Binding-site contacts:
Ligand atom CAX contacts residue ALA66 of chain 1.H at 3.4 Å (hydrophobic).
Ligand atom CAY contacts residue GLU40 of chain 1.N at 3.0 Å.
Ligand atom CAW contacts residue GLU40 of chain 1.N at 2.8 Å.
Ligand atom FAB contacts residue PHE126 of chain 1.N at 2.9 Å.
Ligand atom SAV contacts residue LEU37 of chain 1.N at 3.7 Å.
Ligand atom OAM contacts residue PHE96 of chain 1.H at 3.6 Å.
Ligand atom FAD contacts residue TYR74 of chain 1.N at 4.0 Å.
Ligand atom CAJ contacts residue ARG206 of chain 1.N at 3.6 Å.
Ligand atom CAY contacts residue ALA66 of chain 1.H at 3.3 Å (hydrophobic).
Ligand atom OAR contacts residue LEU62 of chain 1.H at 3.9 Å.
Ligand atom CAH contacts residue ILE104 of chain 1.N at 3.9 Å (hydrophobic).
Ligand atom SAV contacts residue LEU62 of chain 1.H at 3.4 Å (h-bond).
Ligand atom OAR contacts residue TYR76 of chain 1.N at 3.2 Å (h-bond).
Ligand atom CAT contacts residue VAL42 of chain 1.N at 3.7 Å (hydrophobic).
Ligand atom SAL contacts residue ARG206 of chain 1.N at 2.8 Å (salt-bridge).
Ligand atom CBA contacts residue GLU40 of chain 1.N at 2.9 Å.
Ligand atom CAP contacts residue TYR74 of chain 1.N at 3.3 Å (hydrophobic).
Ligand atom CAZ contacts residue GLU40 of chain 1.N at 3.2 Å.
Ligand atom CLB contacts residue PHE63 of chain 1.H at 3.6 Å.
Ligand atom CAZ contacts residue ALA66 of chain 1.H at 3.1 Å (hydrophobic).
Ligand atom CAN contacts residue TYR74 of chain 1.N at 3.4 Å (hydrophobic).
Ligand atom OAK contacts residue ARG206 of chain 1.N at 2.2 Å (salt-bridge).
Ligand atom CBB contacts residue ARG36 of chain 1.N at 3.9 Å.
Ligand atom CAG contacts residue TYR74 of chain 1.N at 3.8 Å (hydrophobic).
Ligand atom OAR contacts residue VAL42 of chain 1.N at 3.7 Å.
Ligand atom OAM contacts residue ARG206 of chain 1.N at 2.6 Å (salt-bridge).
Ligand atom CBA contacts residue ARG36 of chain 1.N at 3.2 Å.
Ligand atom NAI contacts residue ARG206 of chain 1.N at 3.9 Å.
Ligand atom OAM contacts residue TYR76 of chain 1.N at 3.5 Å (h-bond).
Ligand atom CBB contacts residue GLU40 of chain 1.N at 3.3 Å.
Ligand atom CBA contacts residue ALA66 of chain 1.H at 3.3 Å (hydrophobic).
Ligand atom CAN contacts residue TYR76 of chain 1.N at 3.2 Å (hydrophobic).
Ligand atom CBB contacts residue ALA66 of chain 1.H at 3.1 Å (hydrophobic).
Ligand atom CAW contacts residue ALA66 of chain 1.H at 3.4 Å (hydrophobic).
Ligand atom CAT contacts residue GLU40 of chain 1.N at 3.6 Å.
Ligand atom CAN contacts residue ILE104 of chain 1.N at 3.9 Å (hydrophobic).
Ligand atom CAQ contacts residue VAL42 of chain 1.N at 3.6 Å (hydrophobic).
Ligand atom NAS contacts residue VAL42 of chain 1.N at 3.6 Å.
Ligand atom CLB contacts residue ARG36 of chain 1.N at 3.6 Å.
Ligand atom CAX contacts residue GLU40 of chain 1.N at 3.1 Å.

Sequence of chain 1.H:
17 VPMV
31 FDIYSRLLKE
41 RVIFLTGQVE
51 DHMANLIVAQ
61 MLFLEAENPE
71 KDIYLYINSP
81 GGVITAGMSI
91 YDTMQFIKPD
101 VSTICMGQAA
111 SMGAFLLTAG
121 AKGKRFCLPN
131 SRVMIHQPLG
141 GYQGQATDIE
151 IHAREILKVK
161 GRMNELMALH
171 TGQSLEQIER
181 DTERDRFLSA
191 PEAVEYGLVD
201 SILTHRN

Sequence of chain 1.N:
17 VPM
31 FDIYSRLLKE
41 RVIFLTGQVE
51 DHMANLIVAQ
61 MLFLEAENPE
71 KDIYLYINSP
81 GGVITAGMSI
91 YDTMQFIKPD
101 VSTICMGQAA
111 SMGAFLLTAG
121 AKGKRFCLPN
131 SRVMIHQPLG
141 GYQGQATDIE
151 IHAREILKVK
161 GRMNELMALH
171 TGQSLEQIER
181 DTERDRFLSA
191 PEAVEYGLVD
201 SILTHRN

The small molecule below binds the protein below.
Small molecule (SMILES): CC(C)(C(=O)NCCSc1ccccc1Cl)S(=O)(=O)c1ccc(C(F)(F)F)cn1